Binding-site contacts:
Ligand atom C6 contacts residue SER355 of chain 1.A at 3.9 Å.
Ligand atom O5 contacts residue SER355 of chain 1.A at 3.0 Å (h-bond).
Ligand atom C5 contacts residue ASN352 of chain 1.A at 3.6 Å.
Ligand atom O6 contacts residue SER355 of chain 1.A at 4.4 Å.
Ligand atom C3 contacts residue ASN352 of chain 1.A at 3.7 Å.
Ligand atom C5 contacts residue SER355 of chain 1.A at 3.8 Å.
Ligand atom O5 contacts residue SER354 of chain 1.A at 4.4 Å.
Ligand atom N2 contacts residue ASN352 of chain 1.A at 3.0 Å (h-bond).
Ligand atom C7 contacts residue ASN352 of chain 1.A at 3.5 Å.
Ligand atom C1 contacts residue SER355 of chain 1.A at 3.7 Å.
Ligand atom C1 contacts residue ASN352 of chain 1.A at 1.4 Å.
Ligand atom O5 contacts residue ASN352 of chain 1.A at 2.3 Å (h-bond).
Ligand atom C4 contacts residue ASN352 of chain 1.A at 4.1 Å.
Ligand atom O7 contacts residue ASN352 of chain 1.A at 3.5 Å (h-bond).
Ligand atom C2 contacts residue ASN352 of chain 1.A at 2.4 Å.
Ligand atom C1 contacts residue SER354 of chain 1.A at 3.7 Å.

This protein binds this small molecule.
Small molecule (SMILES): CC(=O)N[C@H]1[C@H](O[C@H]2[C@H](O)[C@@H](NC(C)=O)CO[C@@H]2CO)O[C@H](CO)[C@@H](O)[C@@H]1O

Sequence of chain 1.A:
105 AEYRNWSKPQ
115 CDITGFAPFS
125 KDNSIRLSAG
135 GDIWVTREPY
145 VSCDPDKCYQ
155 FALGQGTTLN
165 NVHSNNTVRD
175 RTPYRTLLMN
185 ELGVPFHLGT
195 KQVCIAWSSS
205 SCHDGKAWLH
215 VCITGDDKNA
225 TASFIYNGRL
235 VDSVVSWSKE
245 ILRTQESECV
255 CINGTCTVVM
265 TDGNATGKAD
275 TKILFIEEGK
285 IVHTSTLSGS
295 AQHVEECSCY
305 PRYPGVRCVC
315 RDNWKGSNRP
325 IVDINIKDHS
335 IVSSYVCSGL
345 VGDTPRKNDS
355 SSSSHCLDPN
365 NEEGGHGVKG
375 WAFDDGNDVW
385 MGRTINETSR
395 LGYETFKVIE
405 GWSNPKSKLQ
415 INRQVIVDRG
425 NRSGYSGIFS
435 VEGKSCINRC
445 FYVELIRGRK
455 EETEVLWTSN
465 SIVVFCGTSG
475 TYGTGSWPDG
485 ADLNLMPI